Binding-site contacts:
Ligand atom CA contacts residue ILE103 of chain 3.A at 3.9 Å (hydrophobic).
Ligand atom N contacts residue ILE103 of chain 3.A at 4.3 Å.
Ligand atom N contacts residue ASN293 of chain 3.A at 2.8 Å (h-bond).
Ligand atom CB contacts residue PHE296 of chain 3.A at 4.2 Å (hydrophobic).
Ligand atom CA contacts residue SER469 of chain 3.A at 4.1 Å.
Ligand atom CA contacts residue PHE296 of chain 3.A at 3.5 Å (hydrophobic).
Ligand atom CB contacts residue GLN102 of chain 3.A at 4.5 Å.
Ligand atom CD contacts residue LEU467 of chain 3.A at 3.7 Å (hydrophobic).
Ligand atom C contacts residue ASN293 of chain 3.A at 3.7 Å.
Ligand atom CG contacts residue GLN102 of chain 3.A at 4.3 Å.
Ligand atom NE contacts residue FAD1 of chain 3.B at 4.4 Å.
Ligand atom C contacts residue PHE296 of chain 3.A at 3.8 Å (hydrophobic).
Ligand atom CB contacts residue SER469 of chain 3.A at 3.5 Å.
Ligand atom O contacts residue ASN293 of chain 3.A at 2.8 Å (h-bond).
Ligand atom O contacts residue ILE103 of chain 3.A at 3.7 Å.
Ligand atom NE contacts residue GLN102 of chain 3.A at 4.0 Å.
Ligand atom C contacts residue LYS107 of chain 3.A at 3.4 Å.
Ligand atom C contacts residue ILE103 of chain 3.A at 3.5 Å (hydrophobic).
Ligand atom CB contacts residue ILE103 of chain 3.A at 3.4 Å (hydrophobic).
Ligand atom OXT contacts residue ILE103 of chain 3.A at 3.5 Å.
Ligand atom C contacts residue SER469 of chain 3.A at 3.8 Å.
Ligand atom CG contacts residue ILE103 of chain 3.A at 4.3 Å (hydrophobic).
Ligand atom O contacts residue PHE296 of chain 3.A at 4.5 Å.
Ligand atom NE contacts residue ASN323 of chain 3.A at 3.4 Å (h-bond).
Ligand atom CD contacts residue GLN102 of chain 3.A at 4.3 Å.
Ligand atom CD contacts residue FAD1 of chain 3.B at 4.0 Å.
Ligand atom N contacts residue PHE296 of chain 3.A at 4.2 Å.
Ligand atom N contacts residue GLN102 of chain 3.A at 4.2 Å.
Ligand atom OXT contacts residue PHE296 of chain 3.A at 3.3 Å.
Ligand atom CB contacts residue LEU467 of chain 3.A at 4.0 Å (hydrophobic).
Ligand atom CG contacts residue LEU467 of chain 3.A at 3.9 Å (hydrophobic).
Ligand atom CD contacts residue ILE103 of chain 3.A at 4.3 Å (hydrophobic).
Ligand atom CG contacts residue THR322 of chain 3.A at 4.2 Å.
Ligand atom CA contacts residue ASN293 of chain 3.A at 3.4 Å.
Ligand atom OXT contacts residue SER469 of chain 3.A at 2.8 Å (h-bond).
Ligand atom CD contacts residue ASN323 of chain 3.A at 4.2 Å.
Ligand atom OXT contacts residue LYS107 of chain 3.A at 2.9 Å (salt-bridge).
Ligand atom CG contacts residue PHE296 of chain 3.A at 4.4 Å (hydrophobic).
Ligand atom OXT contacts residue ASN293 of chain 3.A at 4.4 Å.
Ligand atom O contacts residue LYS107 of chain 3.A at 3.0 Å (salt-bridge).

Sequence of chain 3.A:
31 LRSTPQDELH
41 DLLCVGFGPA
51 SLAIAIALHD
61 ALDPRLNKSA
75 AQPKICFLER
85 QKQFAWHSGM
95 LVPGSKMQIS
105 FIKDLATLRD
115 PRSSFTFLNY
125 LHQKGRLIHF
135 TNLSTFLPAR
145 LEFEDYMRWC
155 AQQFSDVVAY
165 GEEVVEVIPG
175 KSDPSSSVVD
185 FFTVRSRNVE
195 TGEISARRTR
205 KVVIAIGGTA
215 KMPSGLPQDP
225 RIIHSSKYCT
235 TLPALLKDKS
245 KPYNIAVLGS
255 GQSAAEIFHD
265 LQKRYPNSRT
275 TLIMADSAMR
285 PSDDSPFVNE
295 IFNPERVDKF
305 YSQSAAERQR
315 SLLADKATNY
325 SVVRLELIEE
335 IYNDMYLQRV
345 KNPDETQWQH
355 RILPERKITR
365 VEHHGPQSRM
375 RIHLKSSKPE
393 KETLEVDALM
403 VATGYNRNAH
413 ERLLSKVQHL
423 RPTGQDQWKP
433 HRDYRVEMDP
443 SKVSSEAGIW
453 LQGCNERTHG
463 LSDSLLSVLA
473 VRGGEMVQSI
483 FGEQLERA

This protein binds this small molecule.
Small molecule (SMILES): NCCC[C@H](N)C(=O)O